Binding-site contacts:
Ligand atom N2 contacts residue ASN448 of chain 1.C at 2.8 Å (h-bond).
Ligand atom C5 contacts residue ASN448 of chain 1.C at 3.7 Å.
Ligand atom C4 contacts residue ASN448 of chain 1.C at 4.2 Å.
Ligand atom O7 contacts residue ASN448 of chain 1.C at 3.5 Å (h-bond).
Ligand atom O6 contacts residue SER293 of chain 1.C at 3.0 Å (h-bond).
Ligand atom C6 contacts residue SER293 of chain 1.C at 3.8 Å.
Ligand atom C3 contacts residue ASN448 of chain 1.C at 3.7 Å.
Ligand atom C1 contacts residue SER293 of chain 1.C at 3.8 Å.
Ligand atom C1 contacts residue ASN448 of chain 1.C at 1.5 Å.
Ligand atom O5 contacts residue SER293 of chain 1.C at 2.9 Å (h-bond).
Ligand atom C5 contacts residue SER293 of chain 1.C at 3.9 Å.
Ligand atom C8 contacts residue NAG1 of chain 1.Q at 3.5 Å.
Ligand atom O5 contacts residue ASN448 of chain 1.C at 2.4 Å (h-bond).
Ligand atom C8 contacts residue ASN448 of chain 1.C at 3.9 Å.
Ligand atom C2 contacts residue ASN448 of chain 1.C at 2.4 Å.
Ligand atom C8 contacts residue ASN264 of chain 1.C at 3.4 Å.
Ligand atom C7 contacts residue ASN448 of chain 1.C at 3.3 Å.

Sequence of chain 1.C:
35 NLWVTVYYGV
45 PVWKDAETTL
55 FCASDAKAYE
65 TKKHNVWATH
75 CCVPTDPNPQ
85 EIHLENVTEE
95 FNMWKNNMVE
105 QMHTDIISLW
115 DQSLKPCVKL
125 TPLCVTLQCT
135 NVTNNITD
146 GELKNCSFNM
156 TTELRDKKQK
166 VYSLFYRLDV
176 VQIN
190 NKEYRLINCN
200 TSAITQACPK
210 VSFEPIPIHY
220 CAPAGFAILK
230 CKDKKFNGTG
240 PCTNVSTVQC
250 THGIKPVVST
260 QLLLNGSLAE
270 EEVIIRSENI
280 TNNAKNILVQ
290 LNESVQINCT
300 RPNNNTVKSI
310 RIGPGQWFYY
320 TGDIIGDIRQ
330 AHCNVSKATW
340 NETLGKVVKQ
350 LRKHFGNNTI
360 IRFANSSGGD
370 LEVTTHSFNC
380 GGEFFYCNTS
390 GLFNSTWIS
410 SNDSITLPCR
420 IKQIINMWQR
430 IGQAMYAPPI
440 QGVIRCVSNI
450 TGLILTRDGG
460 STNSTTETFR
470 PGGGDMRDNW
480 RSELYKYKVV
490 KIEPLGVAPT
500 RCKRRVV

A small-molecule ligand and the protein it binds are described below.
Small molecule (SMILES): CC(=O)N[C@H]1[C@H](O[C@H]2[C@H](O)[C@@H](NC(C)=O)CO[C@@H]2CO)O[C@H](CO)[C@@H](O)[C@@H]1O